Binding-site contacts:
Ligand atom C1 contacts residue ASN231 of chain 14.A at 3.6 Å.
Ligand atom O10 contacts residue ASN55 of chain 44.A at 3.4 Å (h-bond).
Ligand atom O10 contacts residue SER52 of chain 44.A at 4.4 Å.
Ligand atom C5 contacts residue ASN231 of chain 14.A at 4.5 Å.
Ligand atom O4 contacts residue TRP287 of chain 44.A at 4.1 Å.
Ligand atom C2 contacts residue THR286 of chain 44.A at 4.2 Å.
Ligand atom C1 contacts residue ARG232 of chain 14.A at 3.6 Å.
Ligand atom C4 contacts residue ASN231 of chain 14.A at 3.5 Å.
Ligand atom O10 contacts residue SER256 of chain 14.A at 3.5 Å (h-bond).
Ligand atom C2 contacts residue ASN284 of chain 44.A at 3.9 Å.
Ligand atom O1B contacts residue ASN284 of chain 44.A at 3.7 Å.
Ligand atom O4 contacts residue VAL257 of chain 14.A at 3.1 Å.
Ligand atom C11 contacts residue ASN55 of chain 44.A at 3.2 Å.
Ligand atom O1B contacts residue ARG232 of chain 14.A at 2.5 Å (salt-bridge).
Ligand atom O2 contacts residue ARG232 of chain 14.A at 4.5 Å.
Ligand atom O1A contacts residue ARG232 of chain 14.A at 3.5 Å.
Ligand atom C11 contacts residue SER256 of chain 14.A at 4.3 Å.
Ligand atom O4 contacts residue ASN231 of chain 14.A at 4.2 Å.
Ligand atom O2 contacts residue ASN284 of chain 44.A at 3.0 Å (h-bond).
Ligand atom C11 contacts residue ALA253 of chain 14.A at 3.6 Å (hydrophobic).
Ligand atom C4 contacts residue VAL257 of chain 14.A at 4.4 Å (hydrophobic).
Ligand atom O2 contacts residue TRP287 of chain 44.A at 4.5 Å.
Ligand atom C3 contacts residue ASN231 of chain 14.A at 3.9 Å.
Ligand atom C3 contacts residue THR286 of chain 44.A at 3.5 Å.
Ligand atom O1B contacts residue ASN231 of chain 14.A at 4.3 Å.
Ligand atom C1 contacts residue ASN284 of chain 44.A at 3.8 Å.
Ligand atom C2 contacts residue ASN231 of chain 14.A at 4.0 Å.
Ligand atom O1A contacts residue THR286 of chain 44.A at 4.2 Å.
Ligand atom O2 contacts residue THR286 of chain 44.A at 4.0 Å.
Ligand atom C10 contacts residue SER256 of chain 14.A at 4.2 Å.
Ligand atom O2 contacts residue ASN231 of chain 14.A at 4.2 Å.
Ligand atom O1A contacts residue ASN284 of chain 44.A at 4.5 Å.
Ligand atom C11 contacts residue GLY254 of chain 14.A at 3.6 Å.
Ligand atom C10 contacts residue ASN55 of chain 44.A at 3.8 Å.
Ligand atom O1A contacts residue ASN231 of chain 14.A at 2.7 Å (h-bond).
Ligand atom C3 contacts residue TRP287 of chain 44.A at 4.1 Å (hydrophobic).

Sequence of chain 44.A:
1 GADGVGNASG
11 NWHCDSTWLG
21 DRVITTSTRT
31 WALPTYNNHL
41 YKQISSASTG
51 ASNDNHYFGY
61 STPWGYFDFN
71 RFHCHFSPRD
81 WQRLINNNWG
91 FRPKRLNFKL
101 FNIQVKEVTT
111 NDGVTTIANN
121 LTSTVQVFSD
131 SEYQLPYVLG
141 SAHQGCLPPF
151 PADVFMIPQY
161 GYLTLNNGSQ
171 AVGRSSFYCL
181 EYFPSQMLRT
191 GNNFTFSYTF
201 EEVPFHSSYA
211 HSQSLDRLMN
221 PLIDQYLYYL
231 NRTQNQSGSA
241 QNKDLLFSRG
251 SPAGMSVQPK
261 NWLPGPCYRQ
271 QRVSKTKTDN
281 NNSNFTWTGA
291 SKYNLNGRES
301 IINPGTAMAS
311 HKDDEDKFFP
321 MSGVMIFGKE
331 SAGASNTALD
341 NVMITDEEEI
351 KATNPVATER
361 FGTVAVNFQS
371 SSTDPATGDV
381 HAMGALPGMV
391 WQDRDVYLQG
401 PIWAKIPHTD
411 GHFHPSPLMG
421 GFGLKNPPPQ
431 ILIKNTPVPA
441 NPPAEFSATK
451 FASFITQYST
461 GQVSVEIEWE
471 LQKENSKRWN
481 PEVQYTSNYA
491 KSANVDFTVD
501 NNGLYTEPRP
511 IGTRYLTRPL

Sequence of chain 14.A:
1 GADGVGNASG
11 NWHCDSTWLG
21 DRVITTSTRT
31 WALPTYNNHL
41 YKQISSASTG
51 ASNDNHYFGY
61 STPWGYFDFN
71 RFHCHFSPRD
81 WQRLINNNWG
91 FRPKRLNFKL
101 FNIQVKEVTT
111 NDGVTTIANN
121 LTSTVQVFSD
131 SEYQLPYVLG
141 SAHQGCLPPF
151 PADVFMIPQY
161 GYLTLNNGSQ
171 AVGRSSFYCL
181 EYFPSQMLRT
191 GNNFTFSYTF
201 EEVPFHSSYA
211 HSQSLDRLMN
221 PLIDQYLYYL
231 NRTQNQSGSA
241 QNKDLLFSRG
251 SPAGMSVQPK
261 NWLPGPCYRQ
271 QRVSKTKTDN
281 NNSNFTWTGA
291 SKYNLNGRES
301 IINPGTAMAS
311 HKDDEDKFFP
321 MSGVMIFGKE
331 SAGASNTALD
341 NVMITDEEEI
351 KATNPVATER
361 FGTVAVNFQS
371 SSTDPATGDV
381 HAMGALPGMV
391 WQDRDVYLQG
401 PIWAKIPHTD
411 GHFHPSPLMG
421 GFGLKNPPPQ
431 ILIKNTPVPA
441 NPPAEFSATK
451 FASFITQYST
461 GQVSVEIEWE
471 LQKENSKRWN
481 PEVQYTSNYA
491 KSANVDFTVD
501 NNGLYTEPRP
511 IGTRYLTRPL

The protein below binds the small molecule below.
Small molecule (SMILES): CC(=O)N[C@H]1[C@H]([C@H](O)[C@H](O)CO)O[C@@](O)(C(=O)O)C[C@@H]1O